This protein binds this small molecule.
Small molecule (SMILES): Cc1cc(N)on1

Sequence of chain 1.A:
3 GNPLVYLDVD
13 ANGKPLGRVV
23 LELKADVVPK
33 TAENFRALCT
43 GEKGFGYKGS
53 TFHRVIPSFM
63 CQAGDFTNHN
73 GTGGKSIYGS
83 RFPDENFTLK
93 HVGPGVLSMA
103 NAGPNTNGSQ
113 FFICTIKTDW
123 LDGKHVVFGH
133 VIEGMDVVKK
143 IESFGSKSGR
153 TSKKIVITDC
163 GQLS

Binding-site contacts:
Ligand atom CAG contacts residue MIO1 of chain 1.C at 3.6 Å.
Ligand atom CAA contacts residue LEU123 of chain 1.A at 4.4 Å (hydrophobic).
Ligand atom CAF contacts residue LEU123 of chain 1.A at 4.5 Å (hydrophobic).
Ligand atom CAA contacts residue PHE114 of chain 1.A at 3.5 Å (hydrophobic).
Ligand atom CAF contacts residue PHE61 of chain 1.A at 3.7 Å (hydrophobic).
Ligand atom CAF contacts residue MIO1 of chain 1.C at 3.6 Å.
Ligand atom NAD contacts residue MIO1 of chain 1.C at 3.5 Å.
Ligand atom OAE contacts residue PHE61 of chain 1.A at 4.0 Å.
Ligand atom CAA contacts residue MET62 of chain 1.A at 4.2 Å (hydrophobic).
Ligand atom CAC contacts residue MIO1 of chain 1.C at 3.7 Å.
Ligand atom NAB contacts residue MIO1 of chain 1.C at 4.0 Å.
Ligand atom CAF contacts residue ARG56 of chain 1.A at 3.9 Å.
Ligand atom CAG contacts residue LEU123 of chain 1.A at 4.3 Å (hydrophobic).
Ligand atom OAE contacts residue MIO1 of chain 1.C at 3.6 Å.
Ligand atom CAC contacts residue PHE61 of chain 1.A at 4.2 Å (hydrophobic).
Ligand atom CAC contacts residue HIS127 of chain 1.A at 3.8 Å.
Ligand atom NAD contacts residue PHE61 of chain 1.A at 3.6 Å.
Ligand atom NAD contacts residue ARG56 of chain 1.A at 2.9 Å (salt-bridge).
Ligand atom OAE contacts residue ARG56 of chain 1.A at 3.5 Å (salt-bridge).
Ligand atom CAG contacts residue PHE61 of chain 1.A at 4.3 Å (hydrophobic).
Ligand atom CAA contacts residue GLN64 of chain 1.A at 4.5 Å.
Ligand atom CAC contacts residue LEU123 of chain 1.A at 3.9 Å (hydrophobic).
Ligand atom CAA contacts residue ARG56 of chain 1.A at 4.3 Å.
Ligand atom NAB contacts residue LEU123 of chain 1.A at 4.2 Å.
Ligand atom CAA contacts residue MIO1 of chain 1.C at 3.8 Å.
Ligand atom CAA contacts residue PHE61 of chain 1.A at 4.1 Å (hydrophobic).